Binding-site contacts:
Ligand atom O4P contacts residue SER353 of chain 1.C at 2.7 Å (h-bond).
Ligand atom O5P contacts residue THR350 of chain 1.C at 2.6 Å (h-bond).
Ligand atom C5 contacts residue GLY434 of chain 1.C at 3.6 Å.
Ligand atom O2 contacts residue LEU347 of chain 1.C at 3.6 Å.
Ligand atom O6P contacts residue SER353 of chain 1.C at 3.6 Å (h-bond).
Ligand atom O6P contacts residue GLY436 of chain 1.C at 2.9 Å (h-bond).
Ligand atom O2P contacts residue ARG405 of chain 1.C at 2.8 Å (salt-bridge).
Ligand atom O4P contacts residue THR348 of chain 1.C at 2.4 Å (h-bond).
Ligand atom O3P contacts residue GLY434 of chain 1.C at 2.8 Å (h-bond).
Ligand atom O6P contacts residue SER435 of chain 1.C at 3.1 Å (h-bond).
Ligand atom O6 contacts residue THR349 of chain 1.C at 3.4 Å (h-bond).
Ligand atom O6 contacts residue THR348 of chain 1.C at 3.6 Å.
Ligand atom O5P contacts residue THR348 of chain 1.C at 3.5 Å (h-bond).
Ligand atom C3 contacts residue ARG432 of chain 1.C at 3.3 Å.
Ligand atom O4 contacts residue THR438 of chain 1.C at 3.4 Å (h-bond).
Ligand atom O4P contacts residue ARG352 of chain 1.C at 3.7 Å.
Ligand atom O3 contacts residue GLY430 of chain 1.C at 3.0 Å.
Ligand atom O5 contacts residue LEU347 of chain 1.C at 3.5 Å (h-bond).
Ligand atom C6 contacts residue THR438 of chain 1.C at 3.4 Å.
Ligand atom O3 contacts residue ARG432 of chain 1.C at 2.7 Å (salt-bridge).
Ligand atom O2P contacts residue THR349 of chain 1.C at 3.6 Å.
Ligand atom C3 contacts residue GLY434 of chain 1.C at 3.6 Å.
Ligand atom O2 contacts residue GLY430 of chain 1.C at 3.2 Å (h-bond).
Ligand atom P2 contacts residue SER435 of chain 1.C at 3.5 Å.
Ligand atom O5P contacts residue THR349 of chain 1.C at 3.4 Å (h-bond).
Ligand atom C6 contacts residue LEU347 of chain 1.C at 3.4 Å (hydrophobic).
Ligand atom O5P contacts residue SER435 of chain 1.C at 2.8 Å (h-bond).
Ligand atom O4 contacts residue TYR437 of chain 1.C at 2.8 Å (h-bond).
Ligand atom O4 contacts residue GLY434 of chain 1.C at 2.6 Å (h-bond).
Ligand atom P2 contacts residue SER353 of chain 1.C at 3.5 Å.
Ligand atom O1P contacts residue ARG405 of chain 1.C at 2.7 Å (salt-bridge).
Ligand atom O1P contacts residue TRP398 of chain 1.C at 2.8 Å (h-bond).
Ligand atom O1 contacts residue GLY434 of chain 1.C at 3.8 Å.
Ligand atom C6 contacts residue SER353 of chain 1.C at 3.7 Å.
Ligand atom P2 contacts residue THR348 of chain 1.C at 3.4 Å.
Ligand atom P2 contacts residue THR350 of chain 1.C at 3.7 Å.
Ligand atom O3P contacts residue PRO433 of chain 1.C at 3.4 Å.
Ligand atom C4 contacts residue GLY434 of chain 1.C at 3.4 Å.
Ligand atom O4 contacts residue GLY436 of chain 1.C at 3.7 Å.
Ligand atom P1 contacts residue ARG405 of chain 1.C at 3.7 Å.

Sequence of chain 1.C:
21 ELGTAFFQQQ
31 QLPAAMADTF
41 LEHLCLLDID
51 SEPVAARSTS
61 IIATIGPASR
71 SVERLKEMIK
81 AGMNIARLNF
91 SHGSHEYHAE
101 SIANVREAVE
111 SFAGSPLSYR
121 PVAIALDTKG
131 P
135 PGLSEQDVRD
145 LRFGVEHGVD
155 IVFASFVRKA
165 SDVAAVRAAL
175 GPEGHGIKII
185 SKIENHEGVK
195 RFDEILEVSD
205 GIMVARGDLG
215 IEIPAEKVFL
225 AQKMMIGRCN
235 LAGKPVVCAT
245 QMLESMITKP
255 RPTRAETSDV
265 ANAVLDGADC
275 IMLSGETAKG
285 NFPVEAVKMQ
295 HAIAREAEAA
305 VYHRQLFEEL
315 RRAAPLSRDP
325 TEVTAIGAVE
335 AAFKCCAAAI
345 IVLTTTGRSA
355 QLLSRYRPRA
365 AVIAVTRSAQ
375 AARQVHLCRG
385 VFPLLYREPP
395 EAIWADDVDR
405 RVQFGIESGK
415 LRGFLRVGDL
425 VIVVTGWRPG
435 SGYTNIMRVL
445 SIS

This protein binds this small molecule.
Small molecule (SMILES): O=P(O)(O)OC[C@H]1O[C@](O)(COP(=O)(O)O)[C@@H](O)[C@@H]1O